Sequence of chain 1.A:
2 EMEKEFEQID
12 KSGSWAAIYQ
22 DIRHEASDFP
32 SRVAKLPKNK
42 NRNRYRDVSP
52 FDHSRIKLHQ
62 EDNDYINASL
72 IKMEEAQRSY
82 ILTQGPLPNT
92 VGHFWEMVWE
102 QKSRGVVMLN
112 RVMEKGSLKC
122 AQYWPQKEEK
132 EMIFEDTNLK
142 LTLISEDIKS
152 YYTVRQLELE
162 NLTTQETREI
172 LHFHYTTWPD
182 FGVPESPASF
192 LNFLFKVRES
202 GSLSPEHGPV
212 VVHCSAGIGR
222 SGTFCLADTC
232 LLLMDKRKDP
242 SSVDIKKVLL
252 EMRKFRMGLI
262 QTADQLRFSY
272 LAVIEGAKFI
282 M

Binding-site contacts:
Ligand atom C11 contacts residue ALA264 of chain 1.A at 3.9 Å (hydrophobic).
Ligand atom C16 contacts residue GLY14 of chain 1.A at 2.8 Å.
Ligand atom O14 contacts residue TRP16 of chain 1.A at 3.3 Å (h-bond).
Ligand atom S13 contacts residue TRP16 of chain 1.A at 4.1 Å.
Ligand atom O02 contacts residue TRP16 of chain 1.A at 4.1 Å.
Ligand atom O15 contacts residue TRP16 of chain 1.A at 3.6 Å.
Ligand atom C03 contacts residue TRP16 of chain 1.A at 3.5 Å (hydrophobic).
Ligand atom S13 contacts residue GLY14 of chain 1.A at 3.2 Å (h-bond).
Ligand atom O15 contacts residue GLY14 of chain 1.A at 3.1 Å (h-bond).
Ligand atom O15 contacts residue SER15 of chain 1.A at 4.0 Å.
Ligand atom O10 contacts residue ASP265 of chain 1.A at 3.4 Å (salt-bridge).
Ligand atom C12 contacts residue ALA17 of chain 1.A at 4.3 Å (hydrophobic).
Ligand atom C01 contacts residue ARG268 of chain 1.A at 3.9 Å.
Ligand atom O14 contacts residue GLY14 of chain 1.A at 3.2 Å (h-bond).
Ligand atom S13 contacts residue ALA17 of chain 1.A at 4.3 Å.
Ligand atom O14 contacts residue SER15 of chain 1.A at 4.3 Å.
Ligand atom O02 contacts residue ARG268 of chain 1.A at 3.8 Å.
Ligand atom O14 contacts residue ALA17 of chain 1.A at 3.0 Å (h-bond).

A small-molecule ligand and the protein it binds are described below.
Small molecule (SMILES): COC[C@H]1N(S(C)(=O)=O)C2CCC1(O)CC2